Sequence of chain 54.A:
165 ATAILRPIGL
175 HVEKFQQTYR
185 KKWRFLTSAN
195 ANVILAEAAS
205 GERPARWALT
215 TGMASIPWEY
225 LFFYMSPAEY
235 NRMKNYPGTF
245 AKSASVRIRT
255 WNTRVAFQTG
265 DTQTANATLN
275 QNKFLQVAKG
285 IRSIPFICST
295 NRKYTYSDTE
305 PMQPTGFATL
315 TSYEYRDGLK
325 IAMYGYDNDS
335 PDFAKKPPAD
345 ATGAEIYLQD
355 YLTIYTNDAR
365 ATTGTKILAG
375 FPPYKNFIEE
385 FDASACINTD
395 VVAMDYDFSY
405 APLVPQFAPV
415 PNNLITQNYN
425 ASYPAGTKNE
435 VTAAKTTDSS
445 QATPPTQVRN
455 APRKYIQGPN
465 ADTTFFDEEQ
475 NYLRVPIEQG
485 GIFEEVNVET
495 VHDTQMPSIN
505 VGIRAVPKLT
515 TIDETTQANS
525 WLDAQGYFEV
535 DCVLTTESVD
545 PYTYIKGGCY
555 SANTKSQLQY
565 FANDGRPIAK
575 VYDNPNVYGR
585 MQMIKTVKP

Sequence of chain 53.A:
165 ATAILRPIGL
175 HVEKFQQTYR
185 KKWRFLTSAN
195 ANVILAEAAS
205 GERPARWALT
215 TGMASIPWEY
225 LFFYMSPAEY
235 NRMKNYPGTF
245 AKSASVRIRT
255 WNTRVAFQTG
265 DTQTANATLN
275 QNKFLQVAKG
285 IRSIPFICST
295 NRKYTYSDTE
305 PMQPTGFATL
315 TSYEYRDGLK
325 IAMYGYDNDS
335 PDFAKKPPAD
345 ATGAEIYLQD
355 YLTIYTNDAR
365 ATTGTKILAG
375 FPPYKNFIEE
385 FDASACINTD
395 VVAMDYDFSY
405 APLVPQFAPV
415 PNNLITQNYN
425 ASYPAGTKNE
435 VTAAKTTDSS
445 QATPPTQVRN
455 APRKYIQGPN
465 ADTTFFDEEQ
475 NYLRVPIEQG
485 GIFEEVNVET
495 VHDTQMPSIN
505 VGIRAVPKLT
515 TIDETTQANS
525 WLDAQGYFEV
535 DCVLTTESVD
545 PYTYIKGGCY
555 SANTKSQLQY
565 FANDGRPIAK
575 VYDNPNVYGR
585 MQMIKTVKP

A protein and the small-molecule ligand that binds it are described below.
Small molecule (SMILES): N=c1ccn([C@H]2C[C@H](O[P](=O)(O)OC[C@H]3O[C@@H](n4cnc5c(=O)nc(N)[nH]c54)C[C@@H]3O)[C@@H](COP(=O)=O)O2)c(=O)[nH]1

Binding-site contacts:
Ligand atom C5 contacts residue LYS186 of chain 60.A at 3.6 Å.
Ligand atom N3 contacts residue LYS186 of chain 60.A at 3.5 Å.
Ligand atom N2 contacts residue ILE172 of chain 53.A at 3.6 Å.
Ligand atom N2 contacts residue DC1 of chain 54.C at 2.8 Å (h-bond).
Ligand atom C6 contacts residue LYS186 of chain 60.A at 3.7 Å.
Ligand atom C5' contacts residue ARG184 of chain 60.A at 3.4 Å.
Ligand atom C4' contacts residue ARG251 of chain 60.A at 3.8 Å.
Ligand atom N4 contacts residue LYS379 of chain 54.A at 3.0 Å (salt-bridge).
Ligand atom O6 contacts residue ARG170 of chain 53.A at 0.9 Å (salt-bridge).
Ligand atom C2 contacts residue ILE172 of chain 53.A at 3.8 Å (hydrophobic).
Ligand atom C6 contacts residue DC1 of chain 54.C at 3.5 Å.
Ligand atom C5 contacts residue ARG170 of chain 53.A at 3.1 Å.
Ligand atom OP1 contacts residue ARG184 of chain 60.A at 2.5 Å (salt-bridge).
Ligand atom C2 contacts residue DC1 of chain 54.C at 3.5 Å.
Ligand atom N7 contacts residue ARG170 of chain 53.A at 3.8 Å.
Ligand atom N4 contacts residue ASN380 of chain 54.A at 3.1 Å (h-bond).
Ligand atom N1 contacts residue ARG170 of chain 53.A at 2.5 Å (salt-bridge).
Ligand atom N1 contacts residue PRO171 of chain 53.A at 3.8 Å.
Ligand atom C4 contacts residue LYS186 of chain 60.A at 3.6 Å.
Ligand atom OP1 contacts residue ARG251 of chain 60.A at 3.4 Å (salt-bridge).
Ligand atom O2 contacts residue ARG184 of chain 60.A at 3.7 Å.
Ligand atom P contacts residue ARG184 of chain 60.A at 2.8 Å.
Ligand atom N4 contacts residue ILE172 of chain 53.A at 3.7 Å.
Ligand atom C4 contacts residue ILE172 of chain 53.A at 3.5 Å (hydrophobic).
Ligand atom C4' contacts residue ARG184 of chain 60.A at 3.4 Å.
Ligand atom N3 contacts residue ILE172 of chain 53.A at 3.5 Å.
Ligand atom O6 contacts residue DC1 of chain 54.C at 2.9 Å (h-bond).
Ligand atom C6 contacts residue ARG170 of chain 53.A at 1.9 Å.
Ligand atom N4 contacts residue LYS186 of chain 60.A at 3.9 Å.
Ligand atom O2 contacts residue LYS185 of chain 60.A at 3.7 Å.
Ligand atom N1 contacts residue DC1 of chain 54.C at 2.9 Å (h-bond).
Ligand atom C2 contacts residue ARG170 of chain 53.A at 3.9 Å.
Ligand atom N4 contacts residue LEU169 of chain 53.A at 3.9 Å.
Ligand atom O4' contacts residue ASP535 of chain 60.A at 3.7 Å.
Ligand atom C2 contacts residue PRO171 of chain 53.A at 3.6 Å (hydrophobic).
Ligand atom C5' contacts residue ARG251 of chain 60.A at 3.8 Å.
Ligand atom C4 contacts residue LYS379 of chain 54.A at 3.9 Å.
Ligand atom O3' contacts residue ARG184 of chain 60.A at 3.1 Å (salt-bridge).
Ligand atom O5' contacts residue ARG184 of chain 60.A at 2.3 Å (salt-bridge).
Ligand atom N2 contacts residue PRO171 of chain 53.A at 2.9 Å (h-bond).

Sequence of chain 60.A:
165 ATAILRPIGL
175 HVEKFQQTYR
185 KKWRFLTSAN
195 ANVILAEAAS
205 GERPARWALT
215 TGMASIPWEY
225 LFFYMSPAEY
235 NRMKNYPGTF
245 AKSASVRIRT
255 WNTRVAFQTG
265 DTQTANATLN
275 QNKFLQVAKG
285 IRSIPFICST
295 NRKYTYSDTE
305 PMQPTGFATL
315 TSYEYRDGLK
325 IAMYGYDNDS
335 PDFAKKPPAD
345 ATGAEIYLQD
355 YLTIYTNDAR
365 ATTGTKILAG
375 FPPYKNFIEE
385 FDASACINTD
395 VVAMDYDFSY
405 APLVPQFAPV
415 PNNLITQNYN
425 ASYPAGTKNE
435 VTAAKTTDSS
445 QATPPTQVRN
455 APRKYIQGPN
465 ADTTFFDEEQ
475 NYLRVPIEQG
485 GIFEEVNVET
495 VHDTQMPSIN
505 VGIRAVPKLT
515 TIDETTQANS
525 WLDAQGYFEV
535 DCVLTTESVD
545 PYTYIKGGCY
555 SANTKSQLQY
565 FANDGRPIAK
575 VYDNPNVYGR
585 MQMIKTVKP